A small-molecule ligand and the protein it binds are described below.
Small molecule (SMILES): CC(=O)N[C@H]1[C@H](O[C@H]2[C@H](O)[C@@H](NC(C)=O)CO[C@@H]2CO)O[C@H](CO)[C@@H](O)[C@@H]1O

Sequence of chain 3.D:
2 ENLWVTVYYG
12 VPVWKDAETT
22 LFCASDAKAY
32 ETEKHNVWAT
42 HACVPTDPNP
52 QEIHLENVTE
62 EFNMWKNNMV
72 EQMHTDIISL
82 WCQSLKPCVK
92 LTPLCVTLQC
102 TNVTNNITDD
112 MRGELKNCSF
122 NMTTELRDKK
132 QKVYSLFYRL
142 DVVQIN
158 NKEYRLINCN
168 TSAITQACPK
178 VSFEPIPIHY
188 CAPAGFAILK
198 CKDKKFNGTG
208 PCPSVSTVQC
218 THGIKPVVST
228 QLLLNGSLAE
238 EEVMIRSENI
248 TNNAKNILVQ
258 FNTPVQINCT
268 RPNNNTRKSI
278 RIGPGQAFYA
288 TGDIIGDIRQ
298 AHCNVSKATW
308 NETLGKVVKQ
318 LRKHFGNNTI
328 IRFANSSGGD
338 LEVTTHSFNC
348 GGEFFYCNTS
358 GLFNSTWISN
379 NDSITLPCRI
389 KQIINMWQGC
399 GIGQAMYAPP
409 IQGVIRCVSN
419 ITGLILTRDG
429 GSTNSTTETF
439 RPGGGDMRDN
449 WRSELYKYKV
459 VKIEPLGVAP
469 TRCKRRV

Sequence of chain 1.D:
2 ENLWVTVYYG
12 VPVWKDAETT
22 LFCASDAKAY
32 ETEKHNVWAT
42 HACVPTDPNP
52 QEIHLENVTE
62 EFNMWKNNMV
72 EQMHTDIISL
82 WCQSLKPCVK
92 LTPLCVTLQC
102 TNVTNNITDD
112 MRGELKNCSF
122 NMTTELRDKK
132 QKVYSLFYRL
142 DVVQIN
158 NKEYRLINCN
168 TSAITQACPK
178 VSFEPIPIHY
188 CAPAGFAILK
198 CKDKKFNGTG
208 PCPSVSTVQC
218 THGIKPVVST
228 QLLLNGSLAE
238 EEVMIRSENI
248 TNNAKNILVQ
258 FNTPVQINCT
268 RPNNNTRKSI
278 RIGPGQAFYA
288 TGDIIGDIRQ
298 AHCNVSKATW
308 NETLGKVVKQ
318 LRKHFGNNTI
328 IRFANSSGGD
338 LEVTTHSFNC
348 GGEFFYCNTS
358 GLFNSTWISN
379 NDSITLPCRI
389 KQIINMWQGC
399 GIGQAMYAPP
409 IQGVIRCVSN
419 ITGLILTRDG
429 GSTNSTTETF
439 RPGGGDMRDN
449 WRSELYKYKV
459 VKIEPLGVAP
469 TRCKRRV

Binding-site contacts:
Ligand atom C5 contacts residue ASN167 of chain 1.D at 3.7 Å.
Ligand atom C1 contacts residue THR168 of chain 1.D at 4.3 Å.
Ligand atom O6 contacts residue ARG162 of chain 1.D at 3.4 Å (salt-bridge).
Ligand atom C8 contacts residue ASN167 of chain 1.D at 3.3 Å.
Ligand atom C7 contacts residue ASN167 of chain 1.D at 3.2 Å.
Ligand atom O7 contacts residue ASN167 of chain 1.D at 4.2 Å.
Ligand atom O6 contacts residue VAL144 of chain 1.D at 4.1 Å.
Ligand atom C1 contacts residue ARG162 of chain 1.D at 4.3 Å.
Ligand atom C4 contacts residue ASN167 of chain 1.D at 4.2 Å.
Ligand atom C3 contacts residue ASN167 of chain 1.D at 3.7 Å.
Ligand atom C2 contacts residue ASN167 of chain 1.D at 2.4 Å.
Ligand atom O5 contacts residue ASN167 of chain 1.D at 2.4 Å (h-bond).
Ligand atom O5 contacts residue ARG162 of chain 1.D at 3.6 Å.
Ligand atom O6 contacts residue ILE164 of chain 1.D at 4.2 Å.
Ligand atom N2 contacts residue ASN167 of chain 1.D at 2.8 Å (h-bond).
Ligand atom C1 contacts residue ASN167 of chain 1.D at 1.4 Å.
Ligand atom C6 contacts residue ILE164 of chain 1.D at 3.8 Å (hydrophobic).
Ligand atom O7 contacts residue ARG278 of chain 3.D at 4.3 Å.